Binding-site contacts:
Ligand atom C1 contacts residue ASN294 of chain 3.A at 1.4 Å.
Ligand atom O5 contacts residue SER41 of chain 3.A at 3.8 Å.
Ligand atom C4 contacts residue ASN294 of chain 3.A at 4.2 Å.
Ligand atom O7 contacts residue ILE295 of chain 3.A at 4.5 Å.
Ligand atom C7 contacts residue ASN294 of chain 3.A at 3.5 Å.
Ligand atom C6 contacts residue GLY310 of chain 3.A at 3.7 Å.
Ligand atom C8 contacts residue ASN294 of chain 3.A at 3.7 Å.
Ligand atom C3 contacts residue ASN294 of chain 3.A at 3.8 Å.
Ligand atom O6 contacts residue GLY310 of chain 3.A at 2.7 Å (h-bond).
Ligand atom O5 contacts residue ASN294 of chain 3.A at 2.4 Å (h-bond).
Ligand atom O7 contacts residue ASN294 of chain 3.A at 3.3 Å (h-bond).
Ligand atom O6 contacts residue SER41 of chain 3.A at 3.4 Å (h-bond).
Ligand atom C5 contacts residue ASN294 of chain 3.A at 3.7 Å.
Ligand atom C5 contacts residue SER41 of chain 3.A at 3.9 Å.
Ligand atom C2 contacts residue ASN294 of chain 3.A at 2.4 Å.
Ligand atom N2 contacts residue ASN294 of chain 3.A at 2.9 Å (h-bond).
Ligand atom C1 contacts residue SER41 of chain 3.A at 3.9 Å.
Ligand atom C1 contacts residue GLY310 of chain 3.A at 4.0 Å.
Ligand atom O5 contacts residue GLY310 of chain 3.A at 3.2 Å.
Ligand atom C5 contacts residue GLY310 of chain 3.A at 4.3 Å.
Ligand atom C6 contacts residue SER41 of chain 3.A at 4.4 Å.

Sequence of chain 3.A:
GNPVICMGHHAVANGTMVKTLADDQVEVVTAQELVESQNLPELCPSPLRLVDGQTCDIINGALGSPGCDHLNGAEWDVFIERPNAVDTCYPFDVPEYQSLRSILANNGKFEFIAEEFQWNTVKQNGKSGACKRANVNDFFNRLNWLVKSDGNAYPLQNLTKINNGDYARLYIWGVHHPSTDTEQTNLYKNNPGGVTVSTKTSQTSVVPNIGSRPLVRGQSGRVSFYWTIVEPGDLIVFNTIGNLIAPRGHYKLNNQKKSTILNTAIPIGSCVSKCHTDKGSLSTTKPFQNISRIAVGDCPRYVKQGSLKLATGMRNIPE

This protein binds this small molecule.
Small molecule (SMILES): CC(=O)N[C@@H]1[C@@H](O)[C@H](O)[C@@H](CO)O[C@H]1O